Sequence of chain 1.B:
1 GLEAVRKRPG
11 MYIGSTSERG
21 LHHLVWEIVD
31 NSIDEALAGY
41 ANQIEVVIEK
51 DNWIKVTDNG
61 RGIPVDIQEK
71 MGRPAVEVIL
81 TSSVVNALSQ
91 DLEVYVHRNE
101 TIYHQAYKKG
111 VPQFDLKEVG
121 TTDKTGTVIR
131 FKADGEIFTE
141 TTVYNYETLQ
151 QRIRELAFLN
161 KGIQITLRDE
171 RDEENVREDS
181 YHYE

Binding-site contacts:
Ligand atom C29 contacts residue ARG98 of chain 1.B at 3.6 Å.
Ligand atom N11 contacts residue ASP58 of chain 1.B at 2.7 Å (salt-bridge).
Ligand atom C1 contacts residue LEU80 of chain 1.B at 4.0 Å (hydrophobic).
Ligand atom C6 contacts residue ILE28 of chain 1.B at 3.6 Å (hydrophobic).
Ligand atom C13 contacts residue ILE63 of chain 1.B at 3.9 Å (hydrophobic).
Ligand atom C7 contacts residue ASP58 of chain 1.B at 3.6 Å.
Ligand atom C9 contacts residue ILE63 of chain 1.B at 3.8 Å (hydrophobic).
Ligand atom N5 contacts residue ILE28 of chain 1.B at 3.9 Å.
Ligand atom C30 contacts residue GLY62 of chain 1.B at 3.5 Å.
Ligand atom C24 contacts residue ILE63 of chain 1.B at 3.8 Å (hydrophobic).
Ligand atom C6 contacts residue ASP58 of chain 1.B at 3.9 Å.
Ligand atom O2 contacts residue ILE129 of chain 1.B at 3.3 Å.
Ligand atom C6 contacts residue SER32 of chain 1.B at 3.5 Å.
Ligand atom C13 contacts residue GLU35 of chain 1.B at 3.7 Å.
Ligand atom C25 contacts residue PRO64 of chain 1.B at 3.9 Å (hydrophobic).
Ligand atom C30 contacts residue GLU35 of chain 1.B at 3.8 Å.
Ligand atom N10 contacts residue GLU35 of chain 1.B at 3.6 Å.
Ligand atom N11 contacts residue THR127 of chain 1.B at 3.7 Å.
Ligand atom S14 contacts residue GLY62 of chain 1.B at 3.7 Å.
Ligand atom C3 contacts residue ILE129 of chain 1.B at 3.9 Å (hydrophobic).
Ligand atom N10 contacts residue THR127 of chain 1.B at 3.6 Å.
Ligand atom C9 contacts residue GLU35 of chain 1.B at 3.9 Å.
Ligand atom C29 contacts residue ARG61 of chain 1.B at 3.4 Å.
Ligand atom O2 contacts residue ILE28 of chain 1.B at 3.9 Å.
Ligand atom C8 contacts residue ASN31 of chain 1.B at 4.0 Å.
Ligand atom C7 contacts residue SER32 of chain 1.B at 4.0 Å.
Ligand atom O4 contacts residue ASN31 of chain 1.B at 2.9 Å (h-bond).
Ligand atom C21 contacts residue ILE79 of chain 1.B at 3.8 Å (hydrophobic).
Ligand atom C23 contacts residue ILE79 of chain 1.B at 3.7 Å (hydrophobic).
Ligand atom C6 contacts residue ASN31 of chain 1.B at 3.8 Å.
Ligand atom N5 contacts residue ILE129 of chain 1.B at 3.6 Å.
Ligand atom N11 contacts residue SER32 of chain 1.B at 3.9 Å.
Ligand atom S14 contacts residue GLU35 of chain 1.B at 3.2 Å.
Ligand atom C30 contacts residue ARG61 of chain 1.B at 3.7 Å.
Ligand atom C15 contacts residue GLU35 of chain 1.B at 3.7 Å.
Ligand atom C30 contacts residue ARG98 of chain 1.B at 3.9 Å.
Ligand atom C25 contacts residue GLU35 of chain 1.B at 3.9 Å.
Ligand atom O22 contacts residue ASN31 of chain 1.B at 3.3 Å (h-bond).
Ligand atom N10 contacts residue ASP58 of chain 1.B at 3.7 Å.
Ligand atom C28 contacts residue ARG61 of chain 1.B at 3.5 Å.

A small-molecule ligand and the protein it binds are described below.
Small molecule (SMILES): COC(=O)NCc1cc(-c2sc(-c3ccccc3)nc2N2CCC(O)CC2)[nH]n1